This protein binds this small molecule.
Small molecule (SMILES): CC(=O)N[C@H]1[C@H](O[C@H]2[C@H](O)[C@@H](NC(C)=O)CO[C@@H]2CO)O[C@H](CO)[C@@H](O)[C@@H]1O

Sequence of chain 11.E:
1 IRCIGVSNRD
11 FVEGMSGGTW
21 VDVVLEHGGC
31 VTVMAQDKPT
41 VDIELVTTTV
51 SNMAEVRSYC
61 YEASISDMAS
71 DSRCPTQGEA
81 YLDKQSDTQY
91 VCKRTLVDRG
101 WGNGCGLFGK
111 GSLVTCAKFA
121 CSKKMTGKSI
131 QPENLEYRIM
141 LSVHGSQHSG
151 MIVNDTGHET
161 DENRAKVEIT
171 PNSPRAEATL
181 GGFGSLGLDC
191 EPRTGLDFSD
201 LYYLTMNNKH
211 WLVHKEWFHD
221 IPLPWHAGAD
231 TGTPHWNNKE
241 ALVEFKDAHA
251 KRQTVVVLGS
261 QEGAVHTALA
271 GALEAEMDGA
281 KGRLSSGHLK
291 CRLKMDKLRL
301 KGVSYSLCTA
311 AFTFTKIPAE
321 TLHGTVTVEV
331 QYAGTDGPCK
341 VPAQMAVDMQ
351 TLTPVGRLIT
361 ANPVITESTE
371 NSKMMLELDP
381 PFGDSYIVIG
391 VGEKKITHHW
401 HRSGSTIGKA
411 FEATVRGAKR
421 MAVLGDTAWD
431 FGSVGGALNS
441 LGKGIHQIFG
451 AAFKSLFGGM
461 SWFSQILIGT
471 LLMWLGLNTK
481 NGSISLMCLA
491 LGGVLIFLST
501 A

Binding-site contacts:
Ligand atom C8 contacts residue ASN154 of chain 11.E at 3.6 Å.
Ligand atom C7 contacts residue THR156 of chain 11.E at 3.9 Å.
Ligand atom N2 contacts residue THR156 of chain 11.E at 3.6 Å (h-bond).
Ligand atom C1 contacts residue THR156 of chain 11.E at 3.6 Å.
Ligand atom O7 contacts residue ASN154 of chain 11.E at 2.6 Å (h-bond).
Ligand atom C2 contacts residue ASN154 of chain 11.E at 3.5 Å.
Ligand atom C7 contacts residue ASN154 of chain 11.E at 3.3 Å.
Ligand atom C1 contacts residue ASN154 of chain 11.E at 3.4 Å.
Ligand atom C6 contacts residue MET151 of chain 11.E at 4.5 Å (hydrophobic).
Ligand atom O5 contacts residue ASN154 of chain 11.E at 4.0 Å.
Ligand atom C8 contacts residue THR156 of chain 11.E at 4.0 Å.
Ligand atom C2 contacts residue THR156 of chain 11.E at 4.2 Å.
Ligand atom O6 contacts residue MET151 of chain 11.E at 3.4 Å.
Ligand atom N2 contacts residue ASN154 of chain 11.E at 3.8 Å.